Sequence of chain 1.A:
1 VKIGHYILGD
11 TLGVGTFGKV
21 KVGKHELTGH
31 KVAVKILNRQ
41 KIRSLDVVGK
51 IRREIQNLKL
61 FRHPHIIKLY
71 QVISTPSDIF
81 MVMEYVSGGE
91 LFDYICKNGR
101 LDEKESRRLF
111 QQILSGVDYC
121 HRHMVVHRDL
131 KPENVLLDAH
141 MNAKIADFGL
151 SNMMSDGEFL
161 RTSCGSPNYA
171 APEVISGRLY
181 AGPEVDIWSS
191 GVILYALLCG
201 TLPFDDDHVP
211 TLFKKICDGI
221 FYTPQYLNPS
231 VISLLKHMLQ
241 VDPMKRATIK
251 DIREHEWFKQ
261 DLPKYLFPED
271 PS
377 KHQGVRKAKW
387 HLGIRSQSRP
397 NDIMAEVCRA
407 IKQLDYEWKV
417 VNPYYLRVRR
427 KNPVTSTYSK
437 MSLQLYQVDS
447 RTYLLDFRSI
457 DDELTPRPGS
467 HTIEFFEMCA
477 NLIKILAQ

A small-molecule ligand and the protein it binds are described below.
Small molecule (SMILES): c1cc(-c2cnn3cc(-c4ccc(OCCN5CCCCC5)cc4)cnc23)ccn1

Binding-site contacts:
Ligand atom N3 contacts residue VAL86 of chain 1.A at 3.8 Å.
Ligand atom C16 contacts residue LEU12 of chain 1.A at 3.8 Å (hydrophobic).
Ligand atom N3 contacts residue LEU12 of chain 1.A at 3.9 Å.
Ligand atom C15 contacts residue LEU12 of chain 1.A at 4.1 Å (hydrophobic).
Ligand atom C17 contacts residue LEU136 of chain 1.A at 3.8 Å (hydrophobic).
Ligand atom N2 contacts residue LEU12 of chain 1.A at 4.0 Å.
Ligand atom C10 contacts residue VAL86 of chain 1.A at 3.8 Å (hydrophobic).
Ligand atom N4 contacts residue VAL86 of chain 1.A at 3.3 Å (h-bond).
Ligand atom C13 contacts residue GLY89 of chain 1.A at 4.1 Å.
Ligand atom C20 contacts residue LEU136 of chain 1.A at 3.8 Å (hydrophobic).
Ligand atom N4 contacts residue TYR85 of chain 1.A at 3.4 Å.
Ligand atom C9 contacts residue GLY89 of chain 1.A at 4.0 Å.
Ligand atom C18 contacts residue GLU84 of chain 1.A at 3.6 Å.
Ligand atom C12 contacts residue LEU12 of chain 1.A at 4.2 Å (hydrophobic).
Ligand atom C19 contacts residue ALA33 of chain 1.A at 4.1 Å (hydrophobic).
Ligand atom C15 contacts residue VAL86 of chain 1.A at 3.3 Å (hydrophobic).
Ligand atom C5 contacts residue SER87 of chain 1.A at 3.8 Å.
Ligand atom C18 contacts residue ALA33 of chain 1.A at 3.6 Å (hydrophobic).
Ligand atom C21 contacts residue ALA33 of chain 1.A at 4.0 Å (hydrophobic).
Ligand atom C17 contacts residue LEU12 of chain 1.A at 3.8 Å (hydrophobic).
Ligand atom C3 contacts residue LYS97 of chain 1.A at 4.0 Å.
Ligand atom C18 contacts residue LEU136 of chain 1.A at 3.7 Å (hydrophobic).
Ligand atom N4 contacts residue ALA33 of chain 1.A at 4.0 Å.
Ligand atom C23 contacts residue VAL20 of chain 1.A at 4.0 Å (hydrophobic).
Ligand atom C21 contacts residue VAL20 of chain 1.A at 3.7 Å (hydrophobic).
Ligand atom C20 contacts residue VAL20 of chain 1.A at 3.9 Å (hydrophobic).
Ligand atom C15 contacts residue TYR85 of chain 1.A at 3.5 Å (hydrophobic).
Ligand atom C10 contacts residue TYR85 of chain 1.A at 3.9 Å (hydrophobic).
Ligand atom C18 contacts residue TYR85 of chain 1.A at 4.1 Å (hydrophobic).
Ligand atom N4 contacts residue LEU136 of chain 1.A at 4.1 Å.
Ligand atom C19 contacts residue LEU136 of chain 1.A at 3.5 Å (hydrophobic).
Ligand atom N3 contacts residue TYR85 of chain 1.A at 3.9 Å.
Ligand atom C18 contacts residue VAL86 of chain 1.A at 4.1 Å (hydrophobic).
Ligand atom N5 contacts residue VAL20 of chain 1.A at 3.7 Å.
Ligand atom N4 contacts residue GLU84 of chain 1.A at 4.2 Å.
Ligand atom C23 contacts residue ALA146 of chain 1.A at 4.0 Å (hydrophobic).
Ligand atom C10 contacts residue GLY89 of chain 1.A at 3.8 Å.
Ligand atom C24 contacts residue LEU136 of chain 1.A at 3.7 Å (hydrophobic).
Ligand atom C22 contacts residue MET83 of chain 1.A at 3.7 Å (hydrophobic).
Ligand atom C22 contacts residue VAL20 of chain 1.A at 3.8 Å (hydrophobic).